Binding-site contacts:
Ligand atom CAW contacts residue ASN228 of chain 5.A at 3.7 Å.
Ligand atom NAZ contacts residue ASN228 of chain 5.A at 3.9 Å.
Ligand atom CAG contacts residue TRP203 of chain 5.A at 3.9 Å (hydrophobic).
Ligand atom CAV contacts residue MET195 of chain 5.A at 3.9 Å (hydrophobic).
Ligand atom NAY contacts residue TRP203 of chain 5.A at 3.7 Å.
Ligand atom CAQ contacts residue TYR201 of chain 5.A at 3.7 Å (hydrophobic).
Ligand atom OAB contacts residue ASP112 of chain 5.A at 3.6 Å.
Ligand atom CAM contacts residue MET195 of chain 5.A at 4.0 Å (hydrophobic).
Ligand atom CAF contacts residue ASN228 of chain 5.A at 3.2 Å.
Ligand atom CAI contacts residue PHE155 of chain 5.A at 3.5 Å (hydrophobic).
Ligand atom CAV contacts residue ILE111 of chain 5.A at 3.9 Å (hydrophobic).
Ligand atom CAM contacts residue ILE111 of chain 5.A at 3.6 Å (hydrophobic).
Ligand atom CAQ contacts residue ASN228 of chain 5.A at 3.6 Å.
Ligand atom OAB contacts residue ILE113 of chain 5.A at 3.3 Å (h-bond).
Ligand atom CAL contacts residue ILE111 of chain 5.A at 3.5 Å (hydrophobic).
Ligand atom CAF contacts residue GLN202 of chain 5.A at 3.6 Å.
Ligand atom CAE contacts residue THR114 of chain 5.A at 3.5 Å.
Ligand atom CAX contacts residue ILE111 of chain 5.A at 3.9 Å (hydrophobic).
Ligand atom CAG contacts residue ASP112 of chain 5.A at 3.5 Å.
Ligand atom CAG contacts residue THR114 of chain 5.A at 3.9 Å.
Ligand atom NAZ contacts residue TRP203 of chain 5.A at 3.2 Å.
Ligand atom OAB contacts residue TRP203 of chain 5.A at 3.7 Å.
Ligand atom CAW contacts residue TRP203 of chain 5.A at 3.4 Å (hydrophobic).
Ligand atom CAK contacts residue PHE155 of chain 5.A at 3.5 Å (hydrophobic).
Ligand atom CAT contacts residue TRP203 of chain 5.A at 3.4 Å (hydrophobic).
Ligand atom CAL contacts residue PHE135 of chain 5.A at 3.7 Å (hydrophobic).
Ligand atom CAA contacts residue PHE135 of chain 5.A at 3.8 Å (hydrophobic).
Ligand atom CAH contacts residue VAL192 of chain 5.A at 3.9 Å (hydrophobic).
Ligand atom CAQ contacts residue TRP203 of chain 5.A at 3.4 Å (hydrophobic).
Ligand atom CAK contacts residue MET195 of chain 5.A at 3.8 Å (hydrophobic).
Ligand atom CAV contacts residue VAL192 of chain 5.A at 3.9 Å (hydrophobic).
Ligand atom CAJ contacts residue PHE135 of chain 5.A at 3.8 Å (hydrophobic).
Ligand atom CAF contacts residue TRP203 of chain 5.A at 3.6 Å (hydrophobic).
Ligand atom CAD contacts residue GLN202 of chain 5.A at 3.6 Å.
Ligand atom CAI contacts residue ILE24 of chain 5.C at 3.7 Å (hydrophobic).
Ligand atom CAE contacts residue ASP112 of chain 5.A at 3.6 Å.
Ligand atom OAS contacts residue MET195 of chain 5.A at 3.1 Å.
Ligand atom OAS contacts residue VAL192 of chain 5.A at 3.9 Å.
Ligand atom CAD contacts residue ASN228 of chain 5.A at 3.5 Å.
Ligand atom CAP contacts residue TYR201 of chain 5.A at 3.5 Å (hydrophobic).

This small molecule binds to this protein.
Small molecule (SMILES): C[C@H](CCOc1ccc(I)cc1)CCN1CCN(c2ccncc2)C1=O

Sequence of chain 5.A:
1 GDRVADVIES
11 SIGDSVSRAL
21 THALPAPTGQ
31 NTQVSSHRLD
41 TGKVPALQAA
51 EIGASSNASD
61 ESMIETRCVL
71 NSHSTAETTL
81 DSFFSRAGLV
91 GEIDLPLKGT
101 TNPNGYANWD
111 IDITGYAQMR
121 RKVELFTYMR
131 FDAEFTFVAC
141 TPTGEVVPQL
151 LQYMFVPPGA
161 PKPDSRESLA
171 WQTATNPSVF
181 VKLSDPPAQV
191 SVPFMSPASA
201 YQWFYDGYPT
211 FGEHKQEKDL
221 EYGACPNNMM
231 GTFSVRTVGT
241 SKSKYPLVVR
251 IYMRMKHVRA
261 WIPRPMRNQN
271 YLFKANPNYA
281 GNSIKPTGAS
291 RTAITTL

Sequence of chain 5.C:
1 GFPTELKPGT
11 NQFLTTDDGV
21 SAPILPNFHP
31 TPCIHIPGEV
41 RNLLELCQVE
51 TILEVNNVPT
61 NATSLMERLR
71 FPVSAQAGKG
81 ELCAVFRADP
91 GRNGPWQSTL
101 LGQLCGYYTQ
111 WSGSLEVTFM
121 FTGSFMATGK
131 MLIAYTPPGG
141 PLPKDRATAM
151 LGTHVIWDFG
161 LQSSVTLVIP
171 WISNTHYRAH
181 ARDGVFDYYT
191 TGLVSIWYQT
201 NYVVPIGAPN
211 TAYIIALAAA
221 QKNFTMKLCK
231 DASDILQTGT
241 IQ